Sequence of chain 1.B:
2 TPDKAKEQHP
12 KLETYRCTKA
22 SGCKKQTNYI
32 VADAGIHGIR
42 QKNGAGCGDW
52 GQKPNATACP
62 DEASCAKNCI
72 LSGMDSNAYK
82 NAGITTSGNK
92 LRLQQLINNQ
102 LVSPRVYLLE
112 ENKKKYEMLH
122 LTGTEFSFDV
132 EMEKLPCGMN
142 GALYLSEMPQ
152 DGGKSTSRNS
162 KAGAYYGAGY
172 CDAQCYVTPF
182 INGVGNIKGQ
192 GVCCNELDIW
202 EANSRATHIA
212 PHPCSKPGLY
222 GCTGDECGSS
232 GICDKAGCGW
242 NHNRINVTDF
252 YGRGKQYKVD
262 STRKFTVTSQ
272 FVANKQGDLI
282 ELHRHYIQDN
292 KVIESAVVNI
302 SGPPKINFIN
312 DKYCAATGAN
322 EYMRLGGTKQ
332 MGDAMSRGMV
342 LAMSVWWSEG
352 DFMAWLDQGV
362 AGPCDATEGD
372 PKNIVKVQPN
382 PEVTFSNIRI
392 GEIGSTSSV

This small molecule binds to this protein.
Small molecule (SMILES): CC(=O)N[C@@H]1[C@@H](O)[C@H](O)[C@@H](CO)O[C@H]1O

Binding-site contacts:
Ligand atom O5 contacts residue THR58 of chain 1.B at 3.9 Å.
Ligand atom C1 contacts residue GLN42 of chain 1.B at 3.9 Å.
Ligand atom C1 contacts residue THR58 of chain 1.B at 4.1 Å.
Ligand atom C7 contacts residue ASN56 of chain 1.B at 3.9 Å.
Ligand atom C2 contacts residue GLN42 of chain 1.B at 4.5 Å.
Ligand atom C3 contacts residue ASN56 of chain 1.B at 3.7 Å.
Ligand atom O6 contacts residue GLN42 of chain 1.B at 2.7 Å (h-bond).
Ligand atom O5 contacts residue ASN56 of chain 1.B at 2.3 Å (h-bond).
Ligand atom O7 contacts residue ASN56 of chain 1.B at 4.3 Å.
Ligand atom O6 contacts residue ASN44 of chain 1.B at 3.4 Å (h-bond).
Ligand atom C6 contacts residue GLN42 of chain 1.B at 3.4 Å.
Ligand atom N2 contacts residue ASN56 of chain 1.B at 2.9 Å (h-bond).
Ligand atom O6 contacts residue ALA46 of chain 1.B at 4.5 Å.
Ligand atom C4 contacts residue ASN56 of chain 1.B at 4.2 Å.
Ligand atom C6 contacts residue THR58 of chain 1.B at 3.4 Å.
Ligand atom C2 contacts residue ASN56 of chain 1.B at 2.4 Å.
Ligand atom C1 contacts residue ASN56 of chain 1.B at 1.4 Å.
Ligand atom O5 contacts residue GLN42 of chain 1.B at 2.9 Å (h-bond).
Ligand atom C5 contacts residue THR58 of chain 1.B at 3.5 Å.
Ligand atom C5 contacts residue GLN42 of chain 1.B at 3.9 Å.
Ligand atom C5 contacts residue ASN56 of chain 1.B at 3.5 Å.